Sequence of chain 1.A:
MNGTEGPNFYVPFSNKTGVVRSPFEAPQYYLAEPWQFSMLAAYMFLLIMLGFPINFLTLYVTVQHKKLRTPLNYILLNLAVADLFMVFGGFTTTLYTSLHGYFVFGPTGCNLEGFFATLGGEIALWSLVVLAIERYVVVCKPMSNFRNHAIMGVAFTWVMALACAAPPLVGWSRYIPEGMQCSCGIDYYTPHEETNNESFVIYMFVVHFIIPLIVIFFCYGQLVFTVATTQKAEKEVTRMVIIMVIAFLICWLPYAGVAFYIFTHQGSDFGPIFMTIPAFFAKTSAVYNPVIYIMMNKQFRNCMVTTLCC

Binding-site contacts:
Ligand atom C8 contacts residue MET1 of chain 1.A at 3.9 Å (hydrophobic).
Ligand atom C3 contacts residue ASN57 of chain 1.C at 4.1 Å.
Ligand atom C2 contacts residue ASN2 of chain 1.A at 2.5 Å.
Ligand atom C1 contacts residue ASP282 of chain 1.A at 3.7 Å.
Ligand atom O5 contacts residue ASP282 of chain 1.A at 3.0 Å (salt-bridge).
Ligand atom C2 contacts residue GLY280 of chain 1.A at 4.1 Å.
Ligand atom O7 contacts residue ARG52 of chain 1.C at 3.9 Å.
Ligand atom C8 contacts residue ASN2 of chain 1.A at 4.3 Å.
Ligand atom C1 contacts residue ASN2 of chain 1.A at 1.4 Å.
Ligand atom C6 contacts residue ASP56 of chain 1.C at 3.1 Å.
Ligand atom N2 contacts residue GLY280 of chain 1.A at 4.3 Å.
Ligand atom O6 contacts residue ASP282 of chain 1.A at 3.7 Å.
Ligand atom O7 contacts residue GLY280 of chain 1.A at 4.5 Å.
Ligand atom O6 contacts residue ASP56 of chain 1.C at 4.3 Å.
Ligand atom C5 contacts residue ASP282 of chain 1.A at 3.9 Å.
Ligand atom O3 contacts residue ASN57 of chain 1.C at 3.9 Å.
Ligand atom C5 contacts residue ASN2 of chain 1.A at 3.6 Å.
Ligand atom C7 contacts residue GLY280 of chain 1.A at 4.3 Å.
Ligand atom C1 contacts residue GLY280 of chain 1.A at 4.1 Å.
Ligand atom C5 contacts residue ASP56 of chain 1.C at 3.9 Å.
Ligand atom O6 contacts residue SER281 of chain 1.A at 4.0 Å.
Ligand atom C1 contacts residue SER281 of chain 1.A at 4.1 Å.
Ligand atom O5 contacts residue ASN2 of chain 1.A at 2.3 Å (h-bond).
Ligand atom O6 contacts residue ASN57 of chain 1.C at 4.2 Å.
Ligand atom N2 contacts residue ASN57 of chain 1.C at 4.2 Å.
Ligand atom C7 contacts residue ASN2 of chain 1.A at 3.9 Å.
Ligand atom C6 contacts residue ASP282 of chain 1.A at 3.8 Å.
Ligand atom N2 contacts residue ASN2 of chain 1.A at 3.0 Å (h-bond).
Ligand atom C3 contacts residue ASN2 of chain 1.A at 3.8 Å.
Ligand atom C4 contacts residue ASN2 of chain 1.A at 4.2 Å.
Ligand atom O5 contacts residue SER281 of chain 1.A at 3.7 Å.
Ligand atom C6 contacts residue ASN57 of chain 1.C at 4.4 Å.

Sequence of chain 1.C:
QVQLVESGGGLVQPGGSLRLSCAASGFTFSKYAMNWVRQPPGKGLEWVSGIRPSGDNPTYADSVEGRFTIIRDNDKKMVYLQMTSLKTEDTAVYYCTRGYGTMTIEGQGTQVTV

A small-molecule ligand and the protein it binds are described below.
Small molecule (SMILES): CC(=O)N[C@H]1[C@H](O[C@H]2[C@H](O)[C@@H](NC(C)=O)CO[C@@H]2CO)O[C@H](CO)[C@@H](O[C@@H]2O[C@H](CO)[C@@H](O)[C@H](O)[C@@H]2O)[C@@H]1O